Binding-site contacts:
Ligand atom OE1 contacts residue ARG117 of chain 1.D at 3.0 Å (salt-bridge).
Ligand atom CA contacts residue LYS106 of chain 1.D at 3.7 Å.
Ligand atom O contacts residue TRP16 of chain 1.D at 3.4 Å (h-bond).
Ligand atom O contacts residue ARG108 of chain 1.D at 3.8 Å.
Ligand atom O3P contacts residue LYS114 of chain 1.D at 2.8 Å (salt-bridge).
Ligand atom OG1 contacts residue ARG108 of chain 1.D at 3.6 Å (salt-bridge).
Ligand atom CB contacts residue LYS13 of chain 1.D at 3.8 Å.
Ligand atom O contacts residue ARG108 of chain 1.D at 2.7 Å (salt-bridge).
Ligand atom CD1 contacts residue GLU19 of chain 1.D at 3.4 Å.
Ligand atom CD2 contacts residue ASN23 of chain 1.D at 3.3 Å.
Ligand atom P contacts residue TRP110 of chain 1.D at 3.8 Å.
Ligand atom CG contacts residue TRP20 of chain 1.D at 3.7 Å (hydrophobic).
Ligand atom P contacts residue ARG108 of chain 1.D at 3.5 Å.
Ligand atom CG contacts residue ASN121 of chain 1.D at 3.8 Å.
Ligand atom CD2 contacts residue TRP20 of chain 1.D at 3.6 Å (hydrophobic).
Ligand atom O2P contacts residue TRP110 of chain 1.D at 3.1 Å (h-bond).
Ligand atom CG contacts residue SER12 of chain 1.D at 3.5 Å.
Ligand atom CD contacts residue ASN121 of chain 1.D at 3.5 Å.
Ligand atom C contacts residue TRP20 of chain 1.D at 3.8 Å (hydrophobic).
Ligand atom CB contacts residue TRP16 of chain 1.D at 3.8 Å (hydrophobic).
Ligand atom N contacts residue TRP16 of chain 1.D at 3.6 Å.
Ligand atom O contacts residue PHE118 of chain 1.D at 3.6 Å.
Ligand atom CD contacts residue ARG117 of chain 1.D at 3.6 Å.
Ligand atom O1P contacts residue ARG108 of chain 1.D at 3.5 Å (salt-bridge).
Ligand atom CA contacts residue ARG108 of chain 1.D at 3.6 Å.
Ligand atom C contacts residue ARG108 of chain 1.D at 3.8 Å.
Ligand atom O contacts residue TRP20 of chain 1.D at 2.8 Å (h-bond).
Ligand atom O contacts residue TRP16 of chain 1.D at 2.9 Å (h-bond).
Ligand atom OG1 contacts residue TRP110 of chain 1.D at 3.5 Å.
Ligand atom C contacts residue ARG108 of chain 1.D at 3.8 Å.
Ligand atom OE2 contacts residue ARG117 of chain 1.D at 2.9 Å (salt-bridge).
Ligand atom CA contacts residue TRP16 of chain 1.D at 3.5 Å (hydrophobic).
Ligand atom O2P contacts residue ARG108 of chain 1.D at 3.0 Å (salt-bridge).
Ligand atom N contacts residue LYS106 of chain 1.D at 3.4 Å (salt-bridge).
Ligand atom O contacts residue ARG108 of chain 1.D at 2.8 Å (salt-bridge).
Ligand atom CB contacts residue SER12 of chain 1.D at 3.5 Å.
Ligand atom C contacts residue TRP16 of chain 1.D at 3.8 Å (hydrophobic).
Ligand atom CD contacts residue TRP16 of chain 1.D at 3.5 Å (hydrophobic).
Ligand atom CG2 contacts residue LYS106 of chain 1.D at 3.7 Å.
Ligand atom O contacts residue TRP16 of chain 1.D at 3.2 Å.

Sequence of chain 1.D:
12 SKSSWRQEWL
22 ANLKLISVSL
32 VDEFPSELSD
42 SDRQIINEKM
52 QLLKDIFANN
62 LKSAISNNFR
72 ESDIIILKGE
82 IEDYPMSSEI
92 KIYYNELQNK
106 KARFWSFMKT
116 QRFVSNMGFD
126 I

A protein and the small-molecule ligand that binds it are described below.
Small molecule (SMILES): CC(C)C[C@H](NC(=O)[C@H](/C=C/C(=O)O)NC(=O)[C@@H](NC(=O)[C@@H](N)CO)[C@@H](C)O)C(=O)N[C@@H](CO)C(=O)N[C@H](C(=O)N[C@@H](CCC(=O)O)C(=O)N1CCC[C@H]1C(=O)N1CCC[C@H]1C=O)[C@@H](C)OP(=O)(O)O